Sequence of chain 1.A:
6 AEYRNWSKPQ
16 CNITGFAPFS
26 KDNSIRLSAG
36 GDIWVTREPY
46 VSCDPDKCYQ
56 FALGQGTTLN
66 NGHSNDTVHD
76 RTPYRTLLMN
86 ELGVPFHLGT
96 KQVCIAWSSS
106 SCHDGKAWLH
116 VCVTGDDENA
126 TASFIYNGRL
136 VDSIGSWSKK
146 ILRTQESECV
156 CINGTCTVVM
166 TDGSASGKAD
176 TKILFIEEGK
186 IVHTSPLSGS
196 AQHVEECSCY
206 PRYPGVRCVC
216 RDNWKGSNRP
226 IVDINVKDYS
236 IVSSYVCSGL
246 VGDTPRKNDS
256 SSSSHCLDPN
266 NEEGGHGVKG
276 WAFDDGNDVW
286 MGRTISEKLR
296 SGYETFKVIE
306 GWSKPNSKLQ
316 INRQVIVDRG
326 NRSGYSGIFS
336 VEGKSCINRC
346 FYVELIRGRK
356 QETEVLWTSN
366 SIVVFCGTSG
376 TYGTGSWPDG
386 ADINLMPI

Binding-site contacts:
Ligand atom O2 contacts residue MAN4 of chain 4.B at 4.2 Å.
Ligand atom O5 contacts residue MAN4 of chain 4.B at 1.9 Å (h-bond).
Ligand atom C5 contacts residue MAN4 of chain 4.B at 3.0 Å.
Ligand atom C2 contacts residue MAN4 of chain 4.B at 3.4 Å.
Ligand atom C4 contacts residue MAN4 of chain 4.B at 2.9 Å.
Ligand atom C1 contacts residue MAN4 of chain 4.B at 2.4 Å.
Ligand atom O3 contacts residue MAN4 of chain 4.B at 4.2 Å.
Ligand atom O4 contacts residue MAN4 of chain 4.B at 4.0 Å.
Ligand atom O2 contacts residue BMA3 of chain 4.B at 3.8 Å.
Ligand atom O6 contacts residue ASP254 of chain 1.A at 4.0 Å.
Ligand atom C1 contacts residue BMA3 of chain 4.B at 4.3 Å.
Ligand atom C6 contacts residue MAN4 of chain 4.B at 4.1 Å.
Ligand atom C3 contacts residue MAN4 of chain 4.B at 3.5 Å.

The small molecule below binds the protein below.
Small molecule (SMILES): OC[C@H]1O[C@H](O)[C@@H](O)[C@@H](O)[C@@H]1O